This small molecule binds to this protein.
Small molecule (SMILES): CC(=O)N[C@@H]1[C@@H](O)[C@H](O)[C@@H](CO)O[C@H]1O

Sequence of chain 2.A:
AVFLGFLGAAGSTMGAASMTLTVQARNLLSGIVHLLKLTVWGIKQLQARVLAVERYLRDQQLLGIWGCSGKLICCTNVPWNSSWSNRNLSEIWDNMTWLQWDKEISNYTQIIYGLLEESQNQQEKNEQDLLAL

Binding-site contacts:
Ligand atom C2 contacts residue ASN126 of chain 2.A at 2.4 Å.
Ligand atom O7 contacts residue TYR127 of chain 2.A at 3.0 Å (h-bond).
Ligand atom C1 contacts residue ASN126 of chain 2.A at 1.4 Å.
Ligand atom C5 contacts residue ASN126 of chain 2.A at 3.7 Å.
Ligand atom C4 contacts residue ASN126 of chain 2.A at 4.2 Å.
Ligand atom C7 contacts residue ASN126 of chain 2.A at 3.2 Å.
Ligand atom C7 contacts residue GLU123 of chain 2.A at 4.5 Å.
Ligand atom O5 contacts residue ASN126 of chain 2.A at 2.4 Å (h-bond).
Ligand atom C8 contacts residue GLU123 of chain 2.A at 3.2 Å.
Ligand atom C3 contacts residue ASN126 of chain 2.A at 3.8 Å.
Ligand atom C7 contacts residue TYR127 of chain 2.A at 4.0 Å (hydrophobic).
Ligand atom C8 contacts residue ASN126 of chain 2.A at 4.3 Å.
Ligand atom C8 contacts residue TYR127 of chain 2.A at 4.2 Å (hydrophobic).
Ligand atom O7 contacts residue ASN126 of chain 2.A at 3.1 Å (h-bond).
Ligand atom N2 contacts residue ASN126 of chain 2.A at 2.9 Å (h-bond).